Binding-site contacts:
Ligand atom C1 contacts residue ASN414 of chain 1.A at 1.4 Å.
Ligand atom C7 contacts residue ASN414 of chain 1.A at 3.4 Å.
Ligand atom C8 contacts residue MET591 of chain 1.A at 3.7 Å (hydrophobic).
Ligand atom C5 contacts residue ASN414 of chain 1.A at 3.7 Å.
Ligand atom O7 contacts residue ASN414 of chain 1.A at 3.5 Å (h-bond).
Ligand atom O5 contacts residue LYS417 of chain 1.A at 4.5 Å.
Ligand atom O4 contacts residue GLU517 of chain 1.C at 4.1 Å.
Ligand atom C3 contacts residue ASN414 of chain 1.A at 3.8 Å.
Ligand atom O5 contacts residue ASN414 of chain 1.A at 2.4 Å (h-bond).
Ligand atom C4 contacts residue ASN414 of chain 1.A at 4.2 Å.
Ligand atom C8 contacts residue ASN414 of chain 1.A at 4.5 Å.
Ligand atom O6 contacts residue LYS417 of chain 1.A at 4.4 Å.
Ligand atom C2 contacts residue ASN414 of chain 1.A at 2.5 Å.
Ligand atom N2 contacts residue ASN414 of chain 1.A at 2.9 Å (h-bond).

A small-molecule ligand and the protein it binds are described below.
Small molecule (SMILES): CC(=O)N[C@@H]1[C@@H](O)[C@H](O)[C@@H](CO)O[C@H]1O

Sequence of chain 1.A:
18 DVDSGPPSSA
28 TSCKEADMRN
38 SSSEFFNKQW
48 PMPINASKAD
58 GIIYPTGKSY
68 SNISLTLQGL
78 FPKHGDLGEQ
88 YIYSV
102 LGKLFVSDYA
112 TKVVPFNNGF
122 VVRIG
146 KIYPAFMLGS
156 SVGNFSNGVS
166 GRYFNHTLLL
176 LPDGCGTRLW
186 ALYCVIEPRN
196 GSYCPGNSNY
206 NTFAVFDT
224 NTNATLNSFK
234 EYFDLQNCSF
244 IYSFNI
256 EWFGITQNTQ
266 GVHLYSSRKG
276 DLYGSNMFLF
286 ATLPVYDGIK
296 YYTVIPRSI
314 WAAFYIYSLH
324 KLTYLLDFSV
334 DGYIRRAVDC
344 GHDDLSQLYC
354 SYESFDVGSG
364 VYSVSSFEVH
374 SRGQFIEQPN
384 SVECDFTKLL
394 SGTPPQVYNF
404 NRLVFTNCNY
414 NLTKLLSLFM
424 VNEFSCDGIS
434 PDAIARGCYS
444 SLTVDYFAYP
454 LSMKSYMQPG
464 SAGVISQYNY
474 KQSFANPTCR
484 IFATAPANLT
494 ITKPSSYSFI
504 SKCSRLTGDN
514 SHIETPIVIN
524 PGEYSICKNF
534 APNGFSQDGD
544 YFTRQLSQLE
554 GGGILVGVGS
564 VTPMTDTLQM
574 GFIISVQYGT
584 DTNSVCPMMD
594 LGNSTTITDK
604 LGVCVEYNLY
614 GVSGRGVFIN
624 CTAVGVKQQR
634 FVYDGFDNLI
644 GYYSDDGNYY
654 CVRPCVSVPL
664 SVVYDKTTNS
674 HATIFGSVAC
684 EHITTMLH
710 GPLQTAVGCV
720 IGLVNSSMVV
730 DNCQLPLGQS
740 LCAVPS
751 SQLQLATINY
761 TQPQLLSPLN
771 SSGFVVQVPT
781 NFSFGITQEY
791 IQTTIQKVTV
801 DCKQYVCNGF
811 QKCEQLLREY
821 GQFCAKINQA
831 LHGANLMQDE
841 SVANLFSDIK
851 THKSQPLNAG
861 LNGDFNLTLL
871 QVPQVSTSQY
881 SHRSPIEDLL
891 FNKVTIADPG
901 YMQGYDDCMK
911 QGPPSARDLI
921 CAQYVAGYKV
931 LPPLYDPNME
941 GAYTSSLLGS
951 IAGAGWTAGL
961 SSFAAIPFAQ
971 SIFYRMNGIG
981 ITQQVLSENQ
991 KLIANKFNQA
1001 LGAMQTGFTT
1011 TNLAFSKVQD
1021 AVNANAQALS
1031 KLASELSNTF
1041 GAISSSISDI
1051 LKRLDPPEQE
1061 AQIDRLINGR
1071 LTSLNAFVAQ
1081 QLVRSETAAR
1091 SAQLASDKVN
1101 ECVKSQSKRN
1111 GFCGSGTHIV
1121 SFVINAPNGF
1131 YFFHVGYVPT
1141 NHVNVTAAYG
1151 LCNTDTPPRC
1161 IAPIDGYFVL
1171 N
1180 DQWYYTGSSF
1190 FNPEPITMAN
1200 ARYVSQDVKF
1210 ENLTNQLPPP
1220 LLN

Sequence of chain 1.C:
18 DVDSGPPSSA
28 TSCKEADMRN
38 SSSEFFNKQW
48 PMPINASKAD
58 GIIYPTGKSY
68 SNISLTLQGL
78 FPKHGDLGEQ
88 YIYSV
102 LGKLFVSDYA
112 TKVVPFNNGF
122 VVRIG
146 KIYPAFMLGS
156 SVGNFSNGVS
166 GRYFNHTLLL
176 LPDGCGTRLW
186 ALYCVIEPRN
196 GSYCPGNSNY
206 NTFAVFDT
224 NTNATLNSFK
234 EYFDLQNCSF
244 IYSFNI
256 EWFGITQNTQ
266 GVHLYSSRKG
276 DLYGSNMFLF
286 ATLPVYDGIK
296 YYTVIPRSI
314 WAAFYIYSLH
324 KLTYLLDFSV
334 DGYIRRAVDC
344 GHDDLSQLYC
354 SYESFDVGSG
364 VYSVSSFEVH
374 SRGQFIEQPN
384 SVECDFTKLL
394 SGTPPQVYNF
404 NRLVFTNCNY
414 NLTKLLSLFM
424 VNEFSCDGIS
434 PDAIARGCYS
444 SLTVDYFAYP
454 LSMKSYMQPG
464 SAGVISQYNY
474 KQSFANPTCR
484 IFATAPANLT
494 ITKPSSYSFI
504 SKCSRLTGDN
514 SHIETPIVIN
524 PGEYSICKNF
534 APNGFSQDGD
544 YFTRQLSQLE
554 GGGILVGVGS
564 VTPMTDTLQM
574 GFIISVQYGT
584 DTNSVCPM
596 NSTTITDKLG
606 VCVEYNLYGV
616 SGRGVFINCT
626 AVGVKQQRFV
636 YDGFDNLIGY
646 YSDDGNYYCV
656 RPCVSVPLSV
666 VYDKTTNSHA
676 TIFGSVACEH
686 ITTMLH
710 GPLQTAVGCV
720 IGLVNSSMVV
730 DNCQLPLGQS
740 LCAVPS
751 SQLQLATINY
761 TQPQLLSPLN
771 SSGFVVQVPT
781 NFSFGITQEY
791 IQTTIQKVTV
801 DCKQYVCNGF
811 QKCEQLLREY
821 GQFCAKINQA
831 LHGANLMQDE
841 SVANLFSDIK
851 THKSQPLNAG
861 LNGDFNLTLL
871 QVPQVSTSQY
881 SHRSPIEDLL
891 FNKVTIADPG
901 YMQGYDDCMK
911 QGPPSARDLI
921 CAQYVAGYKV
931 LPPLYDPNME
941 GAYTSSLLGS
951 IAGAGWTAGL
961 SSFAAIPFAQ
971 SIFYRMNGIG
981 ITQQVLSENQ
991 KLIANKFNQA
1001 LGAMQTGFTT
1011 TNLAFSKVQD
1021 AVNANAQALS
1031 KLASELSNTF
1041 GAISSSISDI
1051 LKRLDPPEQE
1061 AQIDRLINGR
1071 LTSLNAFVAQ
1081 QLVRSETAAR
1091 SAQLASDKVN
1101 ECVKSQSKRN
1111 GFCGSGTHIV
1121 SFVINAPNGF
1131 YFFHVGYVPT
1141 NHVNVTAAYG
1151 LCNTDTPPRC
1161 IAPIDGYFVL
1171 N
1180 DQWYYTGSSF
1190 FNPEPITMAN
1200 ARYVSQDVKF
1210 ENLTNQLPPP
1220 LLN